A protein and the small-molecule ligand that binds it are described below.
Small molecule (SMILES): CCCC(=O)Nc1sccc1C(N)=O

Sequence of chain 1.A:
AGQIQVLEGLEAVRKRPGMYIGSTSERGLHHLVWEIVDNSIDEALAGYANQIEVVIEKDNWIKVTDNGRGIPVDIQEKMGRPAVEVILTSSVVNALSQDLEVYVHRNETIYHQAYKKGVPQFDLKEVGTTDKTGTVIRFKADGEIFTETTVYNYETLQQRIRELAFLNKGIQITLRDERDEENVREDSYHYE

Binding-site contacts:
Ligand atom C5 contacts residue ASP82 of chain 1.A at 3.9 Å.
Ligand atom C1 contacts residue ILE87 of chain 1.A at 3.6 Å (hydrophobic).
Ligand atom C5 contacts residue GLU59 of chain 1.A at 4.0 Å.
Ligand atom C6 contacts residue GLU59 of chain 1.A at 4.3 Å.
Ligand atom C7 contacts residue GLU59 of chain 1.A at 3.7 Å.
Ligand atom C3 contacts residue ILE103 of chain 1.A at 4.1 Å (hydrophobic).
Ligand atom C3 contacts residue ASN55 of chain 1.A at 3.9 Å.
Ligand atom C7 contacts residue ARG85 of chain 1.A at 3.9 Å.
Ligand atom C5 contacts residue ASN55 of chain 1.A at 4.4 Å.
Ligand atom N1 contacts residue SER56 of chain 1.A at 3.9 Å.
Ligand atom C7 contacts residue PRO88 of chain 1.A at 3.8 Å (hydrophobic).
Ligand atom C5 contacts residue THR151 of chain 1.A at 4.1 Å.
Ligand atom C9 contacts residue ARG85 of chain 1.A at 3.4 Å.
Ligand atom O1 contacts residue GLU59 of chain 1.A at 3.1 Å.
Ligand atom C6 contacts residue ILE87 of chain 1.A at 4.3 Å (hydrophobic).
Ligand atom C8 contacts residue PRO88 of chain 1.A at 3.7 Å (hydrophobic).
Ligand atom O2 contacts residue PRO88 of chain 1.A at 3.9 Å.
Ligand atom C3 contacts residue ILE87 of chain 1.A at 3.7 Å (hydrophobic).
Ligand atom N1 contacts residue THR151 of chain 1.A at 4.0 Å.
Ligand atom C8 contacts residue ARG85 of chain 1.A at 4.0 Å.
Ligand atom C2 contacts residue ASN55 of chain 1.A at 3.5 Å.
Ligand atom N2 contacts residue GLU59 of chain 1.A at 3.9 Å.
Ligand atom C6 contacts residue PRO88 of chain 1.A at 4.0 Å (hydrophobic).
Ligand atom C2 contacts residue ILE87 of chain 1.A at 3.7 Å (hydrophobic).
Ligand atom O1 contacts residue ASP82 of chain 1.A at 4.1 Å.
Ligand atom O1 contacts residue THR151 of chain 1.A at 3.9 Å.
Ligand atom N1 contacts residue GLU59 of chain 1.A at 4.3 Å.
Ligand atom C5 contacts residue ILE87 of chain 1.A at 4.1 Å (hydrophobic).
Ligand atom O2 contacts residue ILE103 of chain 1.A at 3.9 Å.
Ligand atom S1 contacts residue ILE103 of chain 1.A at 3.9 Å.
Ligand atom O2 contacts residue ILE87 of chain 1.A at 4.3 Å.
Ligand atom C7 contacts residue GLY86 of chain 1.A at 4.2 Å.
Ligand atom O1 contacts residue ILE87 of chain 1.A at 4.4 Å.
Ligand atom N2 contacts residue ILE87 of chain 1.A at 4.1 Å.
Ligand atom N1 contacts residue ASP82 of chain 1.A at 2.8 Å (salt-bridge).
Ligand atom S1 contacts residue ILE87 of chain 1.A at 4.0 Å.
Ligand atom C4 contacts residue ILE87 of chain 1.A at 3.6 Å (hydrophobic).
Ligand atom C9 contacts residue PRO88 of chain 1.A at 4.2 Å (hydrophobic).
Ligand atom C1 contacts residue ASN55 of chain 1.A at 4.1 Å.
Ligand atom N1 contacts residue ASN55 of chain 1.A at 4.3 Å.